Binding-site contacts:
Ligand atom C5 contacts residue TYR185 of chain 1.A at 3.7 Å (hydrophobic).
Ligand atom C1' contacts residue TYR185 of chain 1.A at 3.2 Å (hydrophobic).
Ligand atom C4 contacts residue THR28 of chain 1.A at 4.5 Å.
Ligand atom C4 contacts residue TYR185 of chain 1.A at 4.2 Å (hydrophobic).
Ligand atom C3 contacts residue FMN1 of chain 1.B at 3.5 Å.
Ligand atom C4 contacts residue PHE69 of chain 1.A at 4.1 Å (hydrophobic).
Ligand atom C1 contacts residue TYR185 of chain 1.A at 3.6 Å (hydrophobic).
Ligand atom O1' contacts residue HIS183 of chain 1.A at 2.3 Å (h-bond).
Ligand atom C2 contacts residue TYR185 of chain 1.A at 4.1 Å (hydrophobic).
Ligand atom C1' contacts residue HIS180 of chain 1.A at 3.0 Å.
Ligand atom C4 contacts residue TYR367 of chain 1.A at 3.9 Å (hydrophobic).
Ligand atom O1' contacts residue TYR185 of chain 1.A at 3.6 Å.
Ligand atom O4 contacts residue TYR367 of chain 1.A at 2.7 Å (h-bond).
Ligand atom C1 contacts residue HIS180 of chain 1.A at 4.3 Å.
Ligand atom C4 contacts residue FMN1 of chain 1.B at 3.6 Å.
Ligand atom C1' contacts residue FMN1 of chain 1.B at 3.2 Å.
Ligand atom C1' contacts residue HIS183 of chain 1.A at 3.5 Å.
Ligand atom C5 contacts residue FMN1 of chain 1.B at 3.5 Å.
Ligand atom O4 contacts residue PHE69 of chain 1.A at 3.7 Å.
Ligand atom C6 contacts residue TRP103 of chain 1.A at 3.6 Å (hydrophobic).
Ligand atom C2 contacts residue HIS183 of chain 1.A at 4.1 Å.
Ligand atom C1 contacts residue HIS183 of chain 1.A at 4.3 Å.
Ligand atom C5 contacts residue THR28 of chain 1.A at 3.5 Å.
Ligand atom C5 contacts residue TRP103 of chain 1.A at 4.3 Å (hydrophobic).
Ligand atom C2 contacts residue FMN1 of chain 1.B at 3.4 Å.
Ligand atom O1' contacts residue FMN1 of chain 1.B at 3.0 Å (h-bond).
Ligand atom C3 contacts residue TYR185 of chain 1.A at 4.4 Å (hydrophobic).
Ligand atom O1' contacts residue HIS180 of chain 1.A at 2.9 Å (h-bond).
Ligand atom C6 contacts residue TYR185 of chain 1.A at 3.4 Å (hydrophobic).
Ligand atom C6 contacts residue THR28 of chain 1.A at 3.5 Å.
Ligand atom C1 contacts residue FMN1 of chain 1.B at 3.2 Å.
Ligand atom C6 contacts residue FMN1 of chain 1.B at 3.5 Å.
Ligand atom C5 contacts residue PHE69 of chain 1.A at 3.8 Å (hydrophobic).
Ligand atom O4 contacts residue FMN1 of chain 1.B at 3.7 Å.

Sequence of chain 1.A:
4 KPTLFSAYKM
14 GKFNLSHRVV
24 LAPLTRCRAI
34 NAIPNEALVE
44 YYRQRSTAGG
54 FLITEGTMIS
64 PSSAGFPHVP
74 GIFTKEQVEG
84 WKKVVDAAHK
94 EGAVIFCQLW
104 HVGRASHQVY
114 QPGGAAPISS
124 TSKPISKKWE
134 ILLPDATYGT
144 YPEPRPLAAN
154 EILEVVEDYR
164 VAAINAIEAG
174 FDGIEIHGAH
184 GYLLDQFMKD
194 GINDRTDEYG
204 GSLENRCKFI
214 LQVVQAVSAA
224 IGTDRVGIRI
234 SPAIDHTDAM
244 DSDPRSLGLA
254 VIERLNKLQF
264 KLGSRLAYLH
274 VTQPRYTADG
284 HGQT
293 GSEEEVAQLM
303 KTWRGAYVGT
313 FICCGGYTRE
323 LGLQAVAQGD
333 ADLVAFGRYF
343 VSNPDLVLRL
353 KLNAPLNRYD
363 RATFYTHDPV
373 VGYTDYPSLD

The small molecule below binds the protein below.
Small molecule (SMILES): O=Cc1ccc(O)cc1